A protein and the small-molecule ligand that binds it are described below.
Small molecule (SMILES): CC(=O)N[C@H]1[C@H](O[C@H]2[C@H](O)[C@@H](NC(C)=O)CO[C@@H]2CO)O[C@H](CO)[C@@H](O)[C@@H]1O

Sequence of chain 46.P:
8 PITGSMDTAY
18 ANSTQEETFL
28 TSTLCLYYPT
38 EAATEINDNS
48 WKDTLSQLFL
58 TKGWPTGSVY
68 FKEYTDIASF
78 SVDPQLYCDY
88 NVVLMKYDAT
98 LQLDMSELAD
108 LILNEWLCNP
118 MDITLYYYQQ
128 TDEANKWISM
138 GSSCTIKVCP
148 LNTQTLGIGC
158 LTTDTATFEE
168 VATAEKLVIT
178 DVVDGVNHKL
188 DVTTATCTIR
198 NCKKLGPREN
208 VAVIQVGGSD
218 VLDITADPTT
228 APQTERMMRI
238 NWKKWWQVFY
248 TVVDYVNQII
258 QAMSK

Binding-site contacts:
Ligand atom C5 contacts residue ASN19 of chain 46.P at 3.6 Å.
Ligand atom C2 contacts residue ASN19 of chain 46.P at 3.6 Å.
Ligand atom C7 contacts residue ALA18 of chain 46.P at 4.4 Å (hydrophobic).
Ligand atom C8 contacts residue TYR17 of chain 46.P at 3.4 Å (hydrophobic).
Ligand atom O5 contacts residue ASN19 of chain 46.P at 2.9 Å (h-bond).
Ligand atom C7 contacts residue TYR17 of chain 46.P at 4.3 Å (hydrophobic).
Ligand atom C8 contacts residue ALA18 of chain 46.P at 4.0 Å (hydrophobic).
Ligand atom O7 contacts residue ALA18 of chain 46.P at 4.3 Å.
Ligand atom C3 contacts residue ASN19 of chain 46.P at 4.4 Å.
Ligand atom N2 contacts residue ASN19 of chain 46.P at 4.0 Å.
Ligand atom C1 contacts residue ASN19 of chain 46.P at 2.3 Å.